Binding-site contacts:
Ligand atom CL1 contacts residue MET91 of chain 1.B at 3.8 Å.
Ligand atom C11 contacts residue PHE107 of chain 1.B at 4.1 Å (hydrophobic).
Ligand atom O04 contacts residue MET91 of chain 1.B at 3.3 Å.
Ligand atom CL1 contacts residue LEU90 of chain 1.B at 3.7 Å.
Ligand atom C08 contacts residue GLU56 of chain 1.B at 3.7 Å.
Ligand atom O01 contacts residue GLU56 of chain 1.B at 2.3 Å (salt-bridge).
Ligand atom C13 contacts residue LEU243 of chain 1.B at 4.0 Å (hydrophobic).
Ligand atom C13 contacts residue ALA53 of chain 1.B at 3.9 Å (hydrophobic).
Ligand atom O03 contacts residue MET124 of chain 1.B at 4.1 Å.
Ligand atom O01 contacts residue LEU52 of chain 1.B at 3.7 Å.
Ligand atom CL2 contacts residue LEU87 of chain 1.B at 3.5 Å.
Ligand atom O01 contacts residue ALA53 of chain 1.B at 3.6 Å.
Ligand atom C11 contacts residue LEU49 of chain 1.B at 3.8 Å (hydrophobic).
Ligand atom C13 contacts residue LEU228 of chain 1.B at 3.8 Å (hydrophobic).
Ligand atom C16 contacts residue LEU49 of chain 1.B at 3.6 Å (hydrophobic).
Ligand atom CL2 contacts residue LEU228 of chain 1.B at 4.1 Å.
Ligand atom C01 contacts residue PHE107 of chain 1.B at 3.9 Å (hydrophobic).
Ligand atom C09 contacts residue GLU56 of chain 1.B at 3.4 Å.
Ligand atom O03 contacts residue LEU131 of chain 1.B at 4.0 Å.
Ligand atom C12 contacts residue LEU228 of chain 1.B at 4.1 Å (hydrophobic).
Ligand atom C05 contacts residue PHE107 of chain 1.B at 4.1 Å (hydrophobic).
Ligand atom O02 contacts residue THR50 of chain 1.B at 2.8 Å (h-bond).
Ligand atom C10 contacts residue ALA53 of chain 1.B at 3.6 Å (hydrophobic).
Ligand atom C10 contacts residue LEU49 of chain 1.B at 3.5 Å (hydrophobic).
Ligand atom C15 contacts residue MET46 of chain 1.B at 3.7 Å (hydrophobic).
Ligand atom C15 contacts residue LEU228 of chain 1.B at 4.0 Å (hydrophobic).
Ligand atom O04 contacts residue LEU131 of chain 1.B at 3.9 Å.
Ligand atom C11 contacts residue ALA53 of chain 1.B at 4.1 Å (hydrophobic).
Ligand atom CL2 contacts residue ALA53 of chain 1.B at 4.1 Å.
Ligand atom C15 contacts residue THR50 of chain 1.B at 3.8 Å.
Ligand atom S01 contacts residue LEU131 of chain 1.B at 4.1 Å.
Ligand atom O03 contacts residue PHE128 of chain 1.B at 3.6 Å.
Ligand atom O04 contacts residue ILE127 of chain 1.B at 3.4 Å.
Ligand atom C15 contacts residue LEU49 of chain 1.B at 3.7 Å (hydrophobic).
Ligand atom C09 contacts residue ALA53 of chain 1.B at 3.8 Å (hydrophobic).
Ligand atom C14 contacts residue THR50 of chain 1.B at 3.7 Å.
Ligand atom C14 contacts residue LEU228 of chain 1.B at 3.8 Å (hydrophobic).
Ligand atom CL1 contacts residue LEU94 of chain 1.B at 4.1 Å.
Ligand atom C14 contacts residue LEU243 of chain 1.B at 4.1 Å (hydrophobic).
Ligand atom O02 contacts residue LEU243 of chain 1.B at 3.2 Å.

Sequence of chain 1.B:
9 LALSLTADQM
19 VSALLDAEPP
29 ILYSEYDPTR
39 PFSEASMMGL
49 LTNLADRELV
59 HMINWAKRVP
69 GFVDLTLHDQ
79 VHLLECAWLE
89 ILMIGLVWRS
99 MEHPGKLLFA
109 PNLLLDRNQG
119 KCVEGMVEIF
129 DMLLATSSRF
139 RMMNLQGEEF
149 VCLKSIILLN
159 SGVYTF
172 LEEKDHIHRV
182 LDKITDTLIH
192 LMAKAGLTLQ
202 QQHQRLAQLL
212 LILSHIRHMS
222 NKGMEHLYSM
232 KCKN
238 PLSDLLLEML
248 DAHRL

The protein below binds the small molecule below.
Small molecule (SMILES): O=S1(=O)C=C(c2ccc(O)cc2Cl)C(c2ccc(O)cc2Cl)=C1